Binding-site contacts:
Ligand atom O26 contacts residue TYR66 of chain 1.E at 3.8 Å.
Ligand atom N24 contacts residue TYR66 of chain 1.E at 3.5 Å.
Ligand atom C1 contacts residue ALA27 of chain 1.D at 3.5 Å (hydrophobic).
Ligand atom O21 contacts residue LEU115 of chain 1.E at 3.8 Å.
Ligand atom C9 contacts residue ALA119 of chain 1.E at 3.8 Å (hydrophobic).
Ligand atom C4 contacts residue LEU122 of chain 1.E at 3.6 Å (hydrophobic).
Ligand atom C2 contacts residue VAL23 of chain 1.D at 3.8 Å (hydrophobic).
Ligand atom N24 contacts residue ARG97 of chain 1.E at 3.3 Å (salt-bridge).
Ligand atom O22 contacts residue ARG111 of chain 1.E at 2.8 Å (salt-bridge).
Ligand atom C19 contacts residue ASN62 of chain 1.E at 3.4 Å.
Ligand atom O23 contacts residue ARG97 of chain 1.E at 2.9 Å (salt-bridge).
Ligand atom C20 contacts residue ARG111 of chain 1.E at 3.7 Å.
Ligand atom C15 contacts residue TYR66 of chain 1.E at 3.4 Å (hydrophobic).
Ligand atom O22 contacts residue ASN62 of chain 1.E at 3.7 Å.
Ligand atom C27 contacts residue ARG97 of chain 1.E at 3.1 Å.
Ligand atom N14 contacts residue TYR66 of chain 1.E at 3.2 Å (h-bond).
Ligand atom C10 contacts residue LEU122 of chain 1.E at 3.5 Å (hydrophobic).
Ligand atom O22 contacts residue TYR100 of chain 1.E at 2.6 Å (h-bond).
Ligand atom C20 contacts residue TYR100 of chain 1.E at 3.4 Å (hydrophobic).
Ligand atom C25 contacts residue TYR66 of chain 1.E at 3.5 Å (hydrophobic).
Ligand atom O23 contacts residue LEU115 of chain 1.E at 3.6 Å.
Ligand atom C6 contacts residue TYR66 of chain 1.E at 3.4 Å (hydrophobic).
Ligand atom C31 contacts residue SER30 of chain 1.D at 3.8 Å.
Ligand atom C16 contacts residue LEU115 of chain 1.E at 3.5 Å (hydrophobic).
Ligand atom C9 contacts residue LEU122 of chain 1.E at 3.8 Å (hydrophobic).
Ligand atom C16 contacts residue TYR66 of chain 1.E at 3.6 Å (hydrophobic).
Ligand atom C2 contacts residue ALA27 of chain 1.D at 3.4 Å (hydrophobic).
Ligand atom O21 contacts residue ARG111 of chain 1.E at 3.1 Å (salt-bridge).
Ligand atom C9 contacts residue TRP123 of chain 1.E at 3.4 Å (hydrophobic).
Ligand atom C19 contacts residue TYR100 of chain 1.E at 3.4 Å (hydrophobic).
Ligand atom C3 contacts residue ALA27 of chain 1.D at 3.7 Å (hydrophobic).
Ligand atom O23 contacts residue TYR66 of chain 1.E at 3.5 Å.
Ligand atom C13 contacts residue TYR66 of chain 1.E at 3.5 Å (hydrophobic).
Ligand atom C8 contacts residue ALA119 of chain 1.E at 3.8 Å (hydrophobic).
Ligand atom C8 contacts residue TRP123 of chain 1.E at 3.5 Å (hydrophobic).
Ligand atom C2 contacts residue LEU69 of chain 1.E at 3.5 Å (hydrophobic).
Ligand atom C1 contacts residue TYR66 of chain 1.E at 3.4 Å (hydrophobic).
Ligand atom C1 contacts residue SER30 of chain 1.D at 3.8 Å.
Ligand atom C31 contacts residue ALA27 of chain 1.D at 3.3 Å (hydrophobic).
Ligand atom C18 contacts residue ASN62 of chain 1.E at 3.7 Å.

The small molecule below binds the protein below.
Small molecule (SMILES): COc1nc(C(=O)[C@H]2C[C@@H]2C(=O)O)ncc1N(CC1CC1)c1cccc2ccccc12

Sequence of chain 1.D:
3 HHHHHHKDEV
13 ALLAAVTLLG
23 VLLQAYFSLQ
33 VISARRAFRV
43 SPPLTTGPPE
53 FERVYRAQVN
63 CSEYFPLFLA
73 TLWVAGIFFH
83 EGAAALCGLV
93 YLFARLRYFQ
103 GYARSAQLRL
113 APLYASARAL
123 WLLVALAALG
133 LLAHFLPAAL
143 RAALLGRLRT

Sequence of chain 1.E:
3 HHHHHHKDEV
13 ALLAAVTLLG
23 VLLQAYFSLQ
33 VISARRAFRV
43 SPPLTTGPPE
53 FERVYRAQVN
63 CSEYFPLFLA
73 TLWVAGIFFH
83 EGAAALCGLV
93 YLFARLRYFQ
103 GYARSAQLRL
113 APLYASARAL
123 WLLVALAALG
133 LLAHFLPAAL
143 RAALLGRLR